Binding-site contacts:
Ligand atom CB contacts residue LEU68 of chain 1.A at 3.7 Å (hydrophobic).
Ligand atom O2P contacts residue ARG15 of chain 1.A at 2.8 Å (salt-bridge).
Ligand atom C4 contacts residue ARG15 of chain 1.A at 3.2 Å.
Ligand atom CE contacts residue PHE56 of chain 1.A at 3.7 Å (hydrophobic).
Ligand atom C contacts residue HIS55 of chain 1.A at 3.6 Å.
Ligand atom O contacts residue TRP69 of chain 1.A at 3.5 Å.
Ligand atom O1P contacts residue SER36 of chain 1.A at 3.6 Å.
Ligand atom C8 contacts residue ARG15 of chain 1.A at 3.3 Å.
Ligand atom CZ contacts residue ARG15 of chain 1.A at 3.6 Å.
Ligand atom O3P contacts residue ARG34 of chain 1.A at 3.3 Å (salt-bridge).
Ligand atom C5 contacts residue ARG15 of chain 1.A at 3.4 Å.
Ligand atom CB contacts residue HIS55 of chain 1.A at 3.7 Å.
Ligand atom C3 contacts residue ARG15 of chain 1.A at 3.3 Å.
Ligand atom OH contacts residue SER38 of chain 1.A at 3.5 Å (h-bond).
Ligand atom O1P contacts residue SER38 of chain 1.A at 2.6 Å (h-bond).
Ligand atom P contacts residue SER38 of chain 1.A at 3.6 Å.
Ligand atom O contacts residue LYS57 of chain 1.A at 3.7 Å.
Ligand atom CE contacts residue HIS55 of chain 1.A at 3.6 Å.
Ligand atom N contacts residue HIS55 of chain 1.A at 2.9 Å (h-bond).
Ligand atom C6 contacts residue ARG15 of chain 1.A at 3.5 Å.
Ligand atom CG contacts residue LYS57 of chain 1.A at 3.6 Å.
Ligand atom CG contacts residue LYS57 of chain 1.A at 3.5 Å.
Ligand atom O1 contacts residue ARG15 of chain 1.A at 2.8 Å (salt-bridge).
Ligand atom ND2 contacts residue LYS57 of chain 1.A at 2.8 Å (salt-bridge).
Ligand atom C7 contacts residue ARG15 of chain 1.A at 3.3 Å.
Ligand atom CH contacts residue PHE56 of chain 1.A at 3.3 Å (hydrophobic).
Ligand atom O3P contacts residue SER36 of chain 1.A at 2.7 Å (h-bond).
Ligand atom OD1 contacts residue LYS57 of chain 1.A at 2.9 Å (salt-bridge).
Ligand atom CB contacts residue TRP69 of chain 1.A at 3.5 Å (hydrophobic).
Ligand atom C2 contacts residue ARG15 of chain 1.A at 3.6 Å.
Ligand atom CD1 contacts residue LYS57 of chain 1.A at 3.7 Å.
Ligand atom ND2 contacts residue LEU68 of chain 1.A at 2.9 Å (h-bond).
Ligand atom OD1 contacts residue PHE56 of chain 1.A at 3.4 Å.
Ligand atom O3P contacts residue SER44 of chain 1.A at 2.7 Å (h-bond).
Ligand atom CE contacts residue GLN54 of chain 1.A at 3.7 Å.
Ligand atom O2P contacts residue ARG34 of chain 1.A at 2.7 Å (salt-bridge).
Ligand atom CA contacts residue HIS55 of chain 1.A at 3.3 Å.
Ligand atom CA contacts residue TRP69 of chain 1.A at 3.4 Å (hydrophobic).
Ligand atom CB contacts residue LYS57 of chain 1.A at 3.7 Å.
Ligand atom CE1 contacts residue ARG15 of chain 1.A at 3.5 Å.

Sequence of chain 1.A:
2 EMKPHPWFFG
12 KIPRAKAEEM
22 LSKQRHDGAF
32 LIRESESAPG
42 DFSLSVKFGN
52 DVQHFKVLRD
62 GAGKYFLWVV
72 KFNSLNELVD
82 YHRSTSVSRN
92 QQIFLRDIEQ

The protein below binds the small molecule below.
Small molecule (SMILES): NC(=O)C[C@H](NC(=O)C1(NC(=O)[C@H](Cc2ccc(OP(=O)(O)O)cc2)NC(=O)OCc2ccccc2)CCCCC1)C(N)=O